Sequence of chain 17.C:
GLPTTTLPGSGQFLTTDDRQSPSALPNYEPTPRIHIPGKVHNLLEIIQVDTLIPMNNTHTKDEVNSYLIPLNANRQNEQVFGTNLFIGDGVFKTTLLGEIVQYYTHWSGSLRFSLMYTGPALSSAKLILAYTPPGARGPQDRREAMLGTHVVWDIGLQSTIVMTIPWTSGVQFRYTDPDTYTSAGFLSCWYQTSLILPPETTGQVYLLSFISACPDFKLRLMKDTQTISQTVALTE

A small-molecule ligand and the protein it binds are described below.
Small molecule (SMILES): Cc1cc(CCCCCOc2ccc(C3=NCCO3)cc2)on1

Sequence of chain 17.A:
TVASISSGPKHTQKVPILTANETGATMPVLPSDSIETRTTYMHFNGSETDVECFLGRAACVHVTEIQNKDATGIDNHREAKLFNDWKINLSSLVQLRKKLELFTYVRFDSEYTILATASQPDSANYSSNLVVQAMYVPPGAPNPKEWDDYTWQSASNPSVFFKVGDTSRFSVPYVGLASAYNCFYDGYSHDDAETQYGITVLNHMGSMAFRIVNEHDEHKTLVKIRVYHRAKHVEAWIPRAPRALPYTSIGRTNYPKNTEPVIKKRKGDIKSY

Binding-site contacts:
Ligand atom O1 contacts residue LEU106 of chain 17.A at 3.7 Å.
Ligand atom C1B contacts residue ILE104 of chain 17.A at 4.0 Å (hydrophobic).
Ligand atom C5 contacts residue LEU106 of chain 17.A at 3.8 Å (hydrophobic).
Ligand atom C5B contacts residue PHE186 of chain 17.A at 3.9 Å (hydrophobic).
Ligand atom C6B contacts residue ILE104 of chain 17.A at 3.6 Å (hydrophobic).
Ligand atom C4 contacts residue LEU106 of chain 17.A at 3.9 Å (hydrophobic).
Ligand atom N3A contacts residue PRO174 of chain 17.A at 3.7 Å.
Ligand atom C2B contacts residue VAL188 of chain 17.A at 3.5 Å (hydrophobic).
Ligand atom C6B contacts residue TYR128 of chain 17.A at 3.3 Å (hydrophobic).
Ligand atom O1A contacts residue PHE186 of chain 17.A at 3.0 Å.
Ligand atom N3A contacts residue ALA24 of chain 17.C at 3.8 Å.
Ligand atom C1B contacts residue VAL188 of chain 17.A at 3.8 Å (hydrophobic).
Ligand atom C3B contacts residue VAL188 of chain 17.A at 3.8 Å (hydrophobic).
Ligand atom C2A contacts residue TYR152 of chain 17.A at 3.6 Å (hydrophobic).
Ligand atom C3 contacts residue ASN219 of chain 17.A at 4.0 Å.
Ligand atom C3B contacts residue TYR152 of chain 17.A at 3.7 Å (hydrophobic).
Ligand atom N3A contacts residue PHE186 of chain 17.A at 4.0 Å.
Ligand atom C5A contacts residue PHE186 of chain 17.A at 3.5 Å (hydrophobic).
Ligand atom C3C contacts residue TYR128 of chain 17.A at 3.4 Å (hydrophobic).
Ligand atom C4C contacts residue VAL191 of chain 17.A at 3.0 Å (hydrophobic).
Ligand atom C1B contacts residue TYR128 of chain 17.A at 3.6 Å (hydrophobic).
Ligand atom C5B contacts residue MET224 of chain 17.A at 3.8 Å (hydrophobic).
Ligand atom C2C contacts residue TYR197 of chain 17.A at 3.7 Å (hydrophobic).
Ligand atom C1C contacts residue LEU106 of chain 17.A at 3.8 Å (hydrophobic).
Ligand atom C4 contacts residue TYR197 of chain 17.A at 3.8 Å (hydrophobic).
Ligand atom C4A contacts residue PRO174 of chain 17.A at 3.1 Å (hydrophobic).
Ligand atom O1B contacts residue TYR128 of chain 17.A at 3.4 Å (h-bond).
Ligand atom N2 contacts residue LEU106 of chain 17.A at 3.8 Å.
Ligand atom C4B contacts residue TYR152 of chain 17.A at 3.8 Å (hydrophobic).
Ligand atom N3A contacts residue TYR152 of chain 17.A at 3.5 Å.
Ligand atom N2 contacts residue ASN219 of chain 17.A at 3.8 Å.
Ligand atom O1B contacts residue ILE104 of chain 17.A at 3.9 Å.
Ligand atom C4B contacts residue PHE186 of chain 17.A at 3.6 Å (hydrophobic).
Ligand atom C1C contacts residue TYR128 of chain 17.A at 3.7 Å (hydrophobic).
Ligand atom C5C contacts residue VAL191 of chain 17.A at 3.8 Å (hydrophobic).
Ligand atom C4C contacts residue VAL188 of chain 17.A at 3.7 Å (hydrophobic).
Ligand atom C31 contacts residue ASN219 of chain 17.A at 3.3 Å.
Ligand atom C5A contacts residue VAL176 of chain 17.A at 3.6 Å (hydrophobic).
Ligand atom O1 contacts residue MET221 of chain 17.A at 3.9 Å.
Ligand atom C2A contacts residue PHE186 of chain 17.A at 3.3 Å (hydrophobic).